This small molecule binds to this protein.
Small molecule (SMILES): CCCCCCc1ccn(Cc2cccc(N)c2C)c(=O)c1

Sequence of chain 1.G:
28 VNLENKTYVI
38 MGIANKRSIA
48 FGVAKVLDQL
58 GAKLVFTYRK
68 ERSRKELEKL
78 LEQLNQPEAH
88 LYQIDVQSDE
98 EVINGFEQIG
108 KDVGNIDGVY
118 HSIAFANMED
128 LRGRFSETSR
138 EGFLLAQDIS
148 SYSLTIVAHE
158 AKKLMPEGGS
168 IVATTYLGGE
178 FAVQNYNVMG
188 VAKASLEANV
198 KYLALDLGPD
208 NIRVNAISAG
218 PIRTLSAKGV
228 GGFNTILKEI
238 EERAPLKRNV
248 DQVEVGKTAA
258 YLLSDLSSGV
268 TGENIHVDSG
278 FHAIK

Binding-site contacts:
Ligand atom CAC contacts residue TYR183 of chain 1.G at 3.3 Å (hydrophobic).
Ligand atom OAA contacts residue MET186 of chain 1.G at 3.8 Å.
Ligand atom CAF contacts residue MET186 of chain 1.G at 3.7 Å (hydrophobic).
Ligand atom CAT contacts residue TYR183 of chain 1.G at 3.2 Å (hydrophobic).
Ligand atom CAI contacts residue NDP1 of chain 1.W at 3.2 Å.
Ligand atom CAB contacts residue ALA121 of chain 1.G at 2.9 Å (hydrophobic).
Ligand atom CAS contacts residue TYR173 of chain 1.G at 3.6 Å (hydrophobic).
Ligand atom NAL contacts residue MET186 of chain 1.G at 4.1 Å.
Ligand atom CAV contacts residue GLY228 of chain 1.G at 4.1 Å.
Ligand atom CAV contacts residue ASN182 of chain 1.G at 3.8 Å.
Ligand atom CAK contacts residue ALA123 of chain 1.G at 3.9 Å (hydrophobic).
Ligand atom CAB contacts residue PHE122 of chain 1.G at 4.0 Å (hydrophobic).
Ligand atom CAQ contacts residue NDP1 of chain 1.W at 3.4 Å.
Ligand atom CAF contacts residue SER223 of chain 1.G at 3.8 Å.
Ligand atom CAK contacts residue MET186 of chain 1.G at 3.6 Å (hydrophobic).
Ligand atom CAC contacts residue NDP1 of chain 1.W at 3.5 Å.
Ligand atom NAL contacts residue PHE122 of chain 1.G at 3.2 Å.
Ligand atom CAO contacts residue LEU128 of chain 1.G at 4.0 Å (hydrophobic).
Ligand atom CAE contacts residue SER223 of chain 1.G at 3.5 Å.
Ligand atom CAV contacts residue GLN181 of chain 1.G at 3.3 Å.
Ligand atom CAN contacts residue NDP1 of chain 1.W at 2.9 Å.
Ligand atom CAG contacts residue MET186 of chain 1.G at 3.4 Å (hydrophobic).
Ligand atom CAB contacts residue MET186 of chain 1.G at 3.8 Å (hydrophobic).
Ligand atom CAS contacts residue TYR183 of chain 1.G at 3.4 Å (hydrophobic).
Ligand atom CAV contacts residue VAL227 of chain 1.G at 3.9 Å (hydrophobic).
Ligand atom NAL contacts residue ALA121 of chain 1.G at 4.0 Å.
Ligand atom NAD contacts residue NDP1 of chain 1.W at 3.6 Å.
Ligand atom CAH contacts residue TYR183 of chain 1.G at 3.3 Å (hydrophobic).
Ligand atom CAP contacts residue ALA123 of chain 1.G at 4.1 Å (hydrophobic).
Ligand atom CAB contacts residue SER223 of chain 1.G at 3.9 Å.
Ligand atom CAH contacts residue NDP1 of chain 1.W at 3.7 Å.
Ligand atom CAE contacts residue NDP1 of chain 1.W at 3.4 Å.
Ligand atom CAP contacts residue MET186 of chain 1.G at 4.0 Å (hydrophobic).
Ligand atom OAA contacts residue NDP1 of chain 1.W at 2.9 Å (h-bond).
Ligand atom CAG contacts residue SER223 of chain 1.G at 3.7 Å.
Ligand atom CAP contacts residue LEU128 of chain 1.G at 4.0 Å (hydrophobic).
Ligand atom CAM contacts residue NDP1 of chain 1.W at 3.3 Å.
Ligand atom CAI contacts residue SER223 of chain 1.G at 3.9 Å.
Ligand atom OAA contacts residue TYR183 of chain 1.G at 2.5 Å (h-bond).
Ligand atom NAL contacts residue ALA123 of chain 1.G at 3.1 Å (h-bond).